Sequence of chain 1.A:
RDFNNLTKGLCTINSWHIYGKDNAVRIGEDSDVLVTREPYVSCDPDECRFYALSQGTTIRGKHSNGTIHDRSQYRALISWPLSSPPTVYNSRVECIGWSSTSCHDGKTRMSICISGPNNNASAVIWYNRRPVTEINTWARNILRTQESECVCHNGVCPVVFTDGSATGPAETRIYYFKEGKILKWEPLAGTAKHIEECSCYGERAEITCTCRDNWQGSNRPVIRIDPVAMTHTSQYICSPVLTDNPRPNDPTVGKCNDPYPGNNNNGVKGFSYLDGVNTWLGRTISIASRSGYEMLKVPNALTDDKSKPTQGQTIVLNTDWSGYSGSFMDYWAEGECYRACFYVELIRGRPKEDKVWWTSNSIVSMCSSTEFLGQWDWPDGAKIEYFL

Binding-site contacts:
Ligand atom O9 contacts residue GLU196 of chain 1.A at 2.6 Å (salt-bridge).
Ligand atom C1 contacts residue ARG37 of chain 1.A at 3.8 Å.
Ligand atom O9 contacts residue ALA166 of chain 1.A at 3.2 Å.
Ligand atom O8 contacts residue GLU196 of chain 1.A at 2.7 Å (salt-bridge).
Ligand atom O8 contacts residue GLU197 of chain 1.A at 4.0 Å.
Ligand atom C3 contacts residue ASP70 of chain 1.A at 3.9 Å.
Ligand atom O6 contacts residue ARG212 of chain 1.A at 3.9 Å.
Ligand atom C8 contacts residue ARG212 of chain 1.A at 3.7 Å.
Ligand atom O8 contacts residue ARG212 of chain 1.A at 3.6 Å.
Ligand atom O1A contacts residue TYR324 of chain 1.A at 3.4 Å (h-bond).
Ligand atom C11 contacts residue ARG144 of chain 1.A at 3.8 Å.
Ligand atom C2 contacts residue TYR324 of chain 1.A at 2.7 Å (hydrophobic).
Ligand atom C1 contacts residue ARG290 of chain 1.A at 3.6 Å.
Ligand atom O10 contacts residue ASP70 of chain 1.A at 3.8 Å.
Ligand atom O1A contacts residue ARG290 of chain 1.A at 2.8 Å (salt-bridge).
Ligand atom O1A contacts residue ARG212 of chain 1.A at 3.5 Å (salt-bridge).
Ligand atom C4 contacts residue TYR324 of chain 1.A at 3.7 Å (hydrophobic).
Ligand atom C6 contacts residue TYR324 of chain 1.A at 3.6 Å (hydrophobic).
Ligand atom C3 contacts residue GLU38 of chain 1.A at 3.4 Å.
Ligand atom C11 contacts residue ILE142 of chain 1.A at 3.7 Å (hydrophobic).
Ligand atom O1B contacts residue TYR324 of chain 1.A at 3.4 Å (h-bond).
Ligand atom O4 contacts residue GLU38 of chain 1.A at 3.2 Å (salt-bridge).
Ligand atom O10 contacts residue ARG71 of chain 1.A at 2.7 Å (salt-bridge).
Ligand atom O9 contacts residue ARG144 of chain 1.A at 3.6 Å.
Ligand atom C9 contacts residue ASN214 of chain 1.A at 3.9 Å.
Ligand atom O1B contacts residue ARG37 of chain 1.A at 2.7 Å (salt-bridge).
Ligand atom C9 contacts residue ALA166 of chain 1.A at 3.7 Å (hydrophobic).
Ligand atom O6 contacts residue TYR324 of chain 1.A at 3.2 Å (h-bond).
Ligand atom C9 contacts residue GLU196 of chain 1.A at 3.5 Å.
Ligand atom C11 contacts residue TRP98 of chain 1.A at 3.6 Å (hydrophobic).
Ligand atom C10 contacts residue ARG71 of chain 1.A at 3.9 Å.
Ligand atom O4 contacts residue ASP70 of chain 1.A at 3.1 Å.
Ligand atom C3 contacts residue ARG37 of chain 1.A at 3.9 Å.
Ligand atom C4 contacts residue GLU38 of chain 1.A at 3.6 Å.
Ligand atom C8 contacts residue GLU196 of chain 1.A at 3.6 Å.
Ligand atom C6 contacts residue GLU197 of chain 1.A at 3.7 Å.
Ligand atom C1 contacts residue TYR324 of chain 1.A at 2.9 Å (hydrophobic).
Ligand atom C3 contacts residue TYR324 of chain 1.A at 3.0 Å (hydrophobic).
Ligand atom O1B contacts residue ARG290 of chain 1.A at 3.0 Å (salt-bridge).
Ligand atom C4 contacts residue ASP70 of chain 1.A at 4.0 Å.

The small molecule below binds the protein below.
Small molecule (SMILES): CC(=O)N[C@H]1[C@H]([C@H](O)[C@H](O)CO)OC(C(=O)O)=C[C@@H]1O